Sequence of chain 5.C:
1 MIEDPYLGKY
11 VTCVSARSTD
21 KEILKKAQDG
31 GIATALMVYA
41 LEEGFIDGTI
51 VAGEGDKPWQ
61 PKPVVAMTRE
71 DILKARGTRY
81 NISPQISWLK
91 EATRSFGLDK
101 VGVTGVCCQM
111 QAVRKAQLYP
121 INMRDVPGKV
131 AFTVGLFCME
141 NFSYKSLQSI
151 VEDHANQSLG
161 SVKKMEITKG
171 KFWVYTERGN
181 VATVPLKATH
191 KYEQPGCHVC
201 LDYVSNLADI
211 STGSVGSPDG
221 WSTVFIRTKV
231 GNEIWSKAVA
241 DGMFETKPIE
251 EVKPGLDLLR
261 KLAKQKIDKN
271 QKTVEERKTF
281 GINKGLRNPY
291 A

Binding-site contacts:
Ligand atom C4 contacts residue GLU54 of chain 5.C at 4.5 Å.
Ligand atom C1 contacts residue GLU54 of chain 5.C at 3.5 Å.
Ligand atom C4 contacts residue TRP59 of chain 5.C at 4.2 Å (hydrophobic).
Ligand atom C1 contacts residue TRP59 of chain 5.C at 3.5 Å (hydrophobic).
Ligand atom O5 contacts residue GLU54 of chain 5.C at 3.5 Å.
Ligand atom C2 contacts residue TRP59 of chain 5.C at 4.1 Å (hydrophobic).
Ligand atom C3 contacts residue TRP59 of chain 5.C at 3.5 Å (hydrophobic).
Ligand atom O6 contacts residue TRP59 of chain 5.C at 3.9 Å.
Ligand atom C2 contacts residue GLU54 of chain 5.C at 4.1 Å.
Ligand atom C2 contacts residue ARG79 of chain 5.C at 4.1 Å.
Ligand atom O5 contacts residue ARG79 of chain 5.C at 4.0 Å.

This small molecule binds to this protein.
Small molecule (SMILES): C[C@@H](O)[C@@H](C)O